Sequence of chain 1.A:
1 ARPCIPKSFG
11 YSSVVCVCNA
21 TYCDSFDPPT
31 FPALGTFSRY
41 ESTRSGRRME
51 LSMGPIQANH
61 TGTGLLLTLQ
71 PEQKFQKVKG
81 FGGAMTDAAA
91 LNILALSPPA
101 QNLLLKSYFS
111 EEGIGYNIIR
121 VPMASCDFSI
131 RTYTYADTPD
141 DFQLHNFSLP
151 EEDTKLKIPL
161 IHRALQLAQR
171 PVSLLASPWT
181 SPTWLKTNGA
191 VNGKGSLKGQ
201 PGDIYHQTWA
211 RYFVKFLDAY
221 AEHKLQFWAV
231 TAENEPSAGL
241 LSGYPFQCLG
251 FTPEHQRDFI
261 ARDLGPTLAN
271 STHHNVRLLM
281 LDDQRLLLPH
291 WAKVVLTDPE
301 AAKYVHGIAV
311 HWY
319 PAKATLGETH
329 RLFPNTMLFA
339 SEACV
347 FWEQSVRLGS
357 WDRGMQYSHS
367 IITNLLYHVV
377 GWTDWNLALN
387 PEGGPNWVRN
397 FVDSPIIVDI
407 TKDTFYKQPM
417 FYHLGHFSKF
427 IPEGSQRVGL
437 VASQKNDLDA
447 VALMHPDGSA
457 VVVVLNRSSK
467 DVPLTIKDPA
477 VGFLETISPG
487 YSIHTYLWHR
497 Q

The small molecule below binds the protein below.
Small molecule (SMILES): CC(=O)N[C@H]1CO[C@H](CO[C@@H]2O[C@@H](C)[C@@H](O)[C@@H](O)[C@@H]2O)[C@@H](O)[C@@H]1O

Binding-site contacts:
Ligand atom C7 contacts residue ASN59 of chain 1.A at 3.0 Å.
Ligand atom C4 contacts residue ASN59 of chain 1.A at 4.2 Å.
Ligand atom C1 contacts residue ASN59 of chain 1.A at 1.4 Å.
Ligand atom C8 contacts residue ALA58 of chain 1.A at 4.2 Å (hydrophobic).
Ligand atom C2 contacts residue ASN59 of chain 1.A at 2.5 Å.
Ligand atom N2 contacts residue ASN59 of chain 1.A at 2.9 Å (h-bond).
Ligand atom C5 contacts residue ASN59 of chain 1.A at 3.7 Å.
Ligand atom O7 contacts residue ASN59 of chain 1.A at 2.8 Å (h-bond).
Ligand atom C3 contacts residue ASN59 of chain 1.A at 3.8 Å.
Ligand atom C8 contacts residue ASN59 of chain 1.A at 4.3 Å.
Ligand atom O5 contacts residue ASN59 of chain 1.A at 2.4 Å (h-bond).